Sequence of chain 1.C:
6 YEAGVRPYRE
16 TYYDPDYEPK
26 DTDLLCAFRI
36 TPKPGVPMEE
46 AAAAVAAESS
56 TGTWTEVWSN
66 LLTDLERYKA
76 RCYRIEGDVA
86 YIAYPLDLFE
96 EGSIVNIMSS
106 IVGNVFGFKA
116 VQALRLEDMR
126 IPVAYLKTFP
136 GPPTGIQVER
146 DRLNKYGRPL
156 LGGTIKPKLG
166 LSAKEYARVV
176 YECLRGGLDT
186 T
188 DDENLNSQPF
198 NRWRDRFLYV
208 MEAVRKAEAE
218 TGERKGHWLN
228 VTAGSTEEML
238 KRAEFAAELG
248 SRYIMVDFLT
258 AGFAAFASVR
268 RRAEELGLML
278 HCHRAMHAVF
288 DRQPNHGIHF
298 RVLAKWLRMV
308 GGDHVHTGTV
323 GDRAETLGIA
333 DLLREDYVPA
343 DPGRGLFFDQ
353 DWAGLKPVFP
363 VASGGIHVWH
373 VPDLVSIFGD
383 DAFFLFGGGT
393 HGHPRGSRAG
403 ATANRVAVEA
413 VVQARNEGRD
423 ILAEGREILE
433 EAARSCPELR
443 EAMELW

The protein below binds the small molecule below.
Small molecule (SMILES): O=C(O)[C@@](O)(COP(=O)(O)O)[C@H](O)[C@H](O)COP(=O)(O)O

Binding-site contacts:
Ligand atom O6P contacts residue ARG281 of chain 1.C at 3.6 Å (salt-bridge).
Ligand atom O1P contacts residue GLY367 of chain 1.C at 3.0 Å (h-bond).
Ligand atom O2 contacts residue THR159 of chain 1.C at 2.9 Å (h-bond).
Ligand atom O1P contacts residue GLY366 of chain 1.C at 3.7 Å.
Ligand atom O4 contacts residue GLY366 of chain 1.C at 3.4 Å (h-bond).
Ligand atom P2 contacts residue ARG281 of chain 1.C at 3.6 Å.
Ligand atom O2 contacts residue MG1 of chain 1.L at 2.7 Å.
Ligand atom C2 contacts residue KCX187 of chain 1.C at 3.8 Å.
Ligand atom O1P contacts residue TRP59 of chain 2.E at 3.4 Å.
Ligand atom O6P contacts residue SER365 of chain 1.C at 3.5 Å (h-bond).
Ligand atom O4P contacts residue HIS284 of chain 1.C at 3.4 Å (h-bond).
Ligand atom O3P contacts residue LYS161 of chain 1.C at 3.5 Å (salt-bridge).
Ligand atom O7 contacts residue GLU190 of chain 1.C at 3.8 Å.
Ligand atom O7 contacts residue LYS163 of chain 1.C at 3.5 Å (salt-bridge).
Ligand atom O7 contacts residue LYS161 of chain 1.C at 3.8 Å.
Ligand atom C3 contacts residue KCX187 of chain 1.C at 3.2 Å.
Ligand atom C contacts residue MG1 of chain 1.L at 3.1 Å.
Ligand atom O3 contacts residue KCX187 of chain 1.C at 2.9 Å (h-bond).
Ligand atom C3 contacts residue MG1 of chain 1.L at 3.3 Å.
Ligand atom O7 contacts residue ASN109 of chain 2.E at 3.6 Å.
Ligand atom C5 contacts residue HIS313 of chain 1.C at 3.8 Å.
Ligand atom O1 contacts residue LYS161 of chain 1.C at 3.1 Å (salt-bridge).
Ligand atom O7 contacts residue MG1 of chain 1.L at 2.4 Å.
Ligand atom O4P contacts residue ARG281 of chain 1.C at 3.5 Å (salt-bridge).
Ligand atom O3P contacts residue GLY390 of chain 1.C at 2.8 Å (h-bond).
Ligand atom O3P contacts residue TRP59 of chain 2.E at 3.3 Å (h-bond).
Ligand atom C2 contacts residue MG1 of chain 1.L at 3.2 Å.
Ligand atom O2 contacts residue KCX187 of chain 1.C at 3.2 Å (h-bond).
Ligand atom O4 contacts residue SER365 of chain 1.C at 2.9 Å (h-bond).
Ligand atom O7 contacts residue ASP189 of chain 1.C at 3.2 Å (salt-bridge).
Ligand atom O2P contacts residue GLY389 of chain 1.C at 3.0 Å (h-bond).
Ligand atom O5P contacts residue HIS313 of chain 1.C at 3.6 Å.
Ligand atom C5 contacts residue SER365 of chain 1.C at 3.7 Å.
Ligand atom O3 contacts residue MG1 of chain 1.L at 2.3 Å.
Ligand atom C contacts residue LYS161 of chain 1.C at 3.8 Å.
Ligand atom O5P contacts residue ARG281 of chain 1.C at 3.2 Å (salt-bridge).
Ligand atom O3 contacts residue HIS280 of chain 1.C at 2.9 Å (h-bond).
Ligand atom O3 contacts residue GLU190 of chain 1.C at 3.7 Å.
Ligand atom C4 contacts residue SER365 of chain 1.C at 3.7 Å.
Ligand atom O3P contacts residue GLY389 of chain 1.C at 3.4 Å.

Sequence of chain 2.E:
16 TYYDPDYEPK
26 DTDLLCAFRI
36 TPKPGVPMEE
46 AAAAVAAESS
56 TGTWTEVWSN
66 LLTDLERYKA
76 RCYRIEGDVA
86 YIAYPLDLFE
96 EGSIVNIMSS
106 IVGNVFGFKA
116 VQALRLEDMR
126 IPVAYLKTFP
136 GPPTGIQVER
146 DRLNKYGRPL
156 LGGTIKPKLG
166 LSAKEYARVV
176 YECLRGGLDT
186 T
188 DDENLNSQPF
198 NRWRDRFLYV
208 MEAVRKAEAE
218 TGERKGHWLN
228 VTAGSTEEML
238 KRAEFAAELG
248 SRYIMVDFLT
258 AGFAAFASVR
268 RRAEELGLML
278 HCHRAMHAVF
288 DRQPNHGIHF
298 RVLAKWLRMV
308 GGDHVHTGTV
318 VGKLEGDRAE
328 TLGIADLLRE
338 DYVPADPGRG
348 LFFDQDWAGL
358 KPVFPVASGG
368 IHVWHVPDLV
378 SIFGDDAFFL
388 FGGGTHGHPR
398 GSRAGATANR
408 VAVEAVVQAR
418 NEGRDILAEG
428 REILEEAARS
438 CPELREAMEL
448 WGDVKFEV